A small-molecule ligand and the protein it binds are described below.
Small molecule (SMILES): CC(=O)N[C@@H]1[C@@H](O)[C@H](O)[C@@H](CO)O[C@H]1O

Sequence of chain 1.A:
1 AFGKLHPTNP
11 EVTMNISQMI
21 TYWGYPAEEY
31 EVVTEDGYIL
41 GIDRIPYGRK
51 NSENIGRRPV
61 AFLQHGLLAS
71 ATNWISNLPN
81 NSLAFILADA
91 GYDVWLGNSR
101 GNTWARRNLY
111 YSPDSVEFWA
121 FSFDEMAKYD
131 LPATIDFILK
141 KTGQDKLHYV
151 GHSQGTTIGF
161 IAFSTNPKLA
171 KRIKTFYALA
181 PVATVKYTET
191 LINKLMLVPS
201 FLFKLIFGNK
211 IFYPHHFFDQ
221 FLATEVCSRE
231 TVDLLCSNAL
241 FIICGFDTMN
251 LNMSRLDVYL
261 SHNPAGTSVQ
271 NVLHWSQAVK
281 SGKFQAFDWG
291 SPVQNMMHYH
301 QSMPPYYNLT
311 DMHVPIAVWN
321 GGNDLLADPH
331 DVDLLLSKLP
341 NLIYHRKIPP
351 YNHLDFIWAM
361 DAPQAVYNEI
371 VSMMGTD

Binding-site contacts:
Ligand atom N2 contacts residue SER17 of chain 1.A at 4.5 Å.
Ligand atom C7 contacts residue ASN15 of chain 1.A at 3.5 Å.
Ligand atom C7 contacts residue GLU29 of chain 1.A at 3.7 Å.
Ligand atom C2 contacts residue ASN15 of chain 1.A at 2.5 Å.
Ligand atom C3 contacts residue ASN15 of chain 1.A at 3.8 Å.
Ligand atom C6 contacts residue GLN18 of chain 1.A at 4.0 Å.
Ligand atom N2 contacts residue ASN15 of chain 1.A at 2.9 Å (h-bond).
Ligand atom C5 contacts residue GLN18 of chain 1.A at 4.3 Å.
Ligand atom O5 contacts residue GLN18 of chain 1.A at 3.5 Å.
Ligand atom C4 contacts residue ASN15 of chain 1.A at 4.2 Å.
Ligand atom C5 contacts residue ASN15 of chain 1.A at 3.7 Å.
Ligand atom O7 contacts residue ASN15 of chain 1.A at 3.5 Å (h-bond).
Ligand atom O6 contacts residue GLN18 of chain 1.A at 3.6 Å.
Ligand atom C8 contacts residue GLU29 of chain 1.A at 3.5 Å.
Ligand atom C4 contacts residue GLU29 of chain 1.A at 4.3 Å.
Ligand atom N2 contacts residue GLU29 of chain 1.A at 2.9 Å (salt-bridge).
Ligand atom O4 contacts residue GLU29 of chain 1.A at 4.3 Å.
Ligand atom C3 contacts residue GLU29 of chain 1.A at 3.4 Å.
Ligand atom C7 contacts residue TRP104 of chain 1.A at 4.4 Å (hydrophobic).
Ligand atom C1 contacts residue GLU29 of chain 1.A at 4.5 Å.
Ligand atom C1 contacts residue SER17 of chain 1.A at 4.0 Å.
Ligand atom C8 contacts residue TRP104 of chain 1.A at 3.8 Å (hydrophobic).
Ligand atom O3 contacts residue GLU29 of chain 1.A at 4.0 Å.
Ligand atom O5 contacts residue ASN15 of chain 1.A at 2.4 Å (h-bond).
Ligand atom O7 contacts residue TRP104 of chain 1.A at 4.3 Å.
Ligand atom C1 contacts residue GLN18 of chain 1.A at 3.9 Å.
Ligand atom C1 contacts residue ASN15 of chain 1.A at 1.4 Å.
Ligand atom C2 contacts residue GLU29 of chain 1.A at 3.9 Å.